Binding-site contacts:
Ligand atom C18 contacts residue TYR218 of chain 1.B at 3.4 Å (hydrophobic).
Ligand atom O3 contacts residue TYR155 of chain 1.B at 3.3 Å (h-bond).
Ligand atom O17 contacts residue TYR218 of chain 1.B at 3.9 Å.
Ligand atom C1 contacts residue PHE226 of chain 1.B at 3.8 Å (hydrophobic).
Ligand atom C11 contacts residue SER222 of chain 1.B at 4.1 Å.
Ligand atom C6 contacts residue GLY144 of chain 1.B at 3.8 Å.
Ligand atom C4 contacts residue NAP1 of chain 1.F at 3.6 Å.
Ligand atom O3 contacts residue SER142 of chain 1.B at 3.7 Å.
Ligand atom C19 contacts residue TYR155 of chain 1.B at 4.2 Å (hydrophobic).
Ligand atom C4 contacts residue TYR155 of chain 1.B at 3.2 Å (hydrophobic).
Ligand atom C6 contacts residue SER142 of chain 1.B at 3.5 Å.
Ligand atom C2 contacts residue NAP1 of chain 1.F at 3.4 Å.
Ligand atom C7 contacts residue VAL143 of chain 1.B at 4.0 Å (hydrophobic).
Ligand atom O17 contacts residue MET279 of chain 1.B at 4.2 Å.
Ligand atom C3 contacts residue GLY186 of chain 1.B at 3.9 Å.
Ligand atom C4 contacts residue CYS185 of chain 1.B at 4.2 Å (hydrophobic).
Ligand atom C1 contacts residue NAP1 of chain 1.F at 4.0 Å.
Ligand atom C3 contacts residue NAP1 of chain 1.F at 2.5 Å.
Ligand atom C5 contacts residue GLY186 of chain 1.B at 4.2 Å.
Ligand atom C12 contacts residue VAL225 of chain 1.B at 4.0 Å (hydrophobic).
Ligand atom C11 contacts residue PHE226 of chain 1.B at 3.7 Å (hydrophobic).
Ligand atom C12 contacts residue TYR218 of chain 1.B at 4.1 Å (hydrophobic).
Ligand atom C13 contacts residue SER222 of chain 1.B at 4.2 Å.
Ligand atom C14 contacts residue VAL225 of chain 1.B at 4.0 Å (hydrophobic).
Ligand atom C2 contacts residue TYR155 of chain 1.B at 4.1 Å (hydrophobic).
Ligand atom C5 contacts residue SER142 of chain 1.B at 3.7 Å.
Ligand atom C18 contacts residue LEU149 of chain 1.B at 3.9 Å (hydrophobic).
Ligand atom C15 contacts residue PHE259 of chain 1.B at 3.4 Å (hydrophobic).
Ligand atom O3 contacts residue NAP1 of chain 1.F at 2.2 Å.
Ligand atom C3 contacts residue TYR155 of chain 1.B at 3.7 Å (hydrophobic).
Ligand atom C12 contacts residue SER222 of chain 1.B at 3.1 Å.
Ligand atom C13 contacts residue VAL225 of chain 1.B at 4.2 Å (hydrophobic).
Ligand atom C16 contacts residue PHE259 of chain 1.B at 4.0 Å (hydrophobic).
Ligand atom C17 contacts residue VAL225 of chain 1.B at 3.9 Å (hydrophobic).
Ligand atom C3 contacts residue SER142 of chain 1.B at 3.8 Å.
Ligand atom C16 contacts residue VAL225 of chain 1.B at 4.1 Å (hydrophobic).
Ligand atom O17 contacts residue HIS221 of chain 1.B at 3.7 Å.
Ligand atom C6 contacts residue VAL143 of chain 1.B at 4.2 Å (hydrophobic).
Ligand atom C4 contacts residue SER142 of chain 1.B at 2.7 Å.
Ligand atom C9 contacts residue PHE226 of chain 1.B at 3.9 Å (hydrophobic).

A small-molecule ligand and the protein it binds are described below.
Small molecule (SMILES): C[C@]12CC[C@H](O)C[C@@H]1CC[C@@H]1[C@@H]2CC[C@]2(C)[C@@H](O)CC[C@@H]12

Sequence of chain 1.B:
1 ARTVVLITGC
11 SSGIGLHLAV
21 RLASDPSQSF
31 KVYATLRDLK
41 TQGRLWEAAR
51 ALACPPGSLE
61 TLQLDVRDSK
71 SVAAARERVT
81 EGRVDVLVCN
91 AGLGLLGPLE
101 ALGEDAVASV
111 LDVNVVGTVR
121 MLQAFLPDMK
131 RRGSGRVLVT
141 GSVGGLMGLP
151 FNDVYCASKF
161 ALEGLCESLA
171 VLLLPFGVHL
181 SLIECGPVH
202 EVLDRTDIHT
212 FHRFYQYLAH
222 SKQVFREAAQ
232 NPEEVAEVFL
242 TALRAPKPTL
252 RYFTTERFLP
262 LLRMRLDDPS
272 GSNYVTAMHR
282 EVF